Sequence of chain 2.A:
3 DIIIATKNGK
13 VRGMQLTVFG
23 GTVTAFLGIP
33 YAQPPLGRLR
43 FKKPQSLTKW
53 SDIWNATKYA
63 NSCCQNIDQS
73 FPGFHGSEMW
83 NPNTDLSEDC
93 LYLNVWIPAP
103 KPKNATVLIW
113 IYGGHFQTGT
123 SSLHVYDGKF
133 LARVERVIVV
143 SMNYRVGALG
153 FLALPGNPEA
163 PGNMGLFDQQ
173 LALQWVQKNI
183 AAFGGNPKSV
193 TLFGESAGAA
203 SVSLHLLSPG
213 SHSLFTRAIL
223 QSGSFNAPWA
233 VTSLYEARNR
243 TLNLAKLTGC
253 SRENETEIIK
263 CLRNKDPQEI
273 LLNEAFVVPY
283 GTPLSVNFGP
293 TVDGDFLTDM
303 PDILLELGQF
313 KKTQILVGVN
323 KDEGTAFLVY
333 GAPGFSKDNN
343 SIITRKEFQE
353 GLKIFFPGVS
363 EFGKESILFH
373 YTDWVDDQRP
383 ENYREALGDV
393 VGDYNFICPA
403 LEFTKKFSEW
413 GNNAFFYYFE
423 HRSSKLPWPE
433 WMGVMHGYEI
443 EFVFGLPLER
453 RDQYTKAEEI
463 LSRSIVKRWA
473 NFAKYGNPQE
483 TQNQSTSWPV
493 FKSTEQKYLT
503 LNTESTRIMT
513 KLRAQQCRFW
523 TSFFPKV

This small molecule binds to this protein.
Small molecule (SMILES): CC(=O)N[C@H]1[C@H](O[C@H]2[C@H](O)[C@@H](NC(C)=O)CO[C@@H]2CO[C@H]2O[C@@H](C)[C@@H](O)[C@@H](O)[C@@H]2O)O[C@H](CO)[C@@H](O)[C@@H]1O

Binding-site contacts:
Ligand atom O6 contacts residue ASN245 of chain 2.A at 4.4 Å.
Ligand atom O7 contacts residue ASN241 of chain 2.A at 4.3 Å.
Ligand atom C5 contacts residue PHE278 of chain 2.A at 3.9 Å (hydrophobic).
Ligand atom C5 contacts residue ASN245 of chain 2.A at 4.1 Å.
Ligand atom C4 contacts residue PHE278 of chain 2.A at 3.1 Å (hydrophobic).
Ligand atom C6 contacts residue PHE278 of chain 2.A at 4.4 Å (hydrophobic).
Ligand atom O3 contacts residue VAL280 of chain 2.A at 4.1 Å.
Ligand atom C8 contacts residue LYS248 of chain 2.A at 3.7 Å.
Ligand atom C5 contacts residue ASN241 of chain 2.A at 3.8 Å.
Ligand atom O5 contacts residue ASN245 of chain 2.A at 3.3 Å (h-bond).
Ligand atom C7 contacts residue ASN241 of chain 2.A at 3.7 Å.
Ligand atom C6 contacts residue ASN245 of chain 2.A at 3.3 Å.
Ligand atom C2 contacts residue ASN241 of chain 2.A at 2.5 Å.
Ligand atom C3 contacts residue PHE278 of chain 2.A at 3.9 Å (hydrophobic).
Ligand atom O3 contacts residue PRO281 of chain 2.A at 4.3 Å.
Ligand atom O3 contacts residue PHE278 of chain 2.A at 4.2 Å.
Ligand atom O2 contacts residue PRO281 of chain 2.A at 3.7 Å.
Ligand atom O5 contacts residue ASN245 of chain 2.A at 4.1 Å.
Ligand atom C6 contacts residue ASN245 of chain 2.A at 4.2 Å.
Ligand atom C7 contacts residue PRO281 of chain 2.A at 4.4 Å (hydrophobic).
Ligand atom N2 contacts residue ASN241 of chain 2.A at 2.9 Å (h-bond).
Ligand atom C4 contacts residue ASN241 of chain 2.A at 4.3 Å.
Ligand atom C3 contacts residue PRO281 of chain 2.A at 4.2 Å (hydrophobic).
Ligand atom C1 contacts residue ASN241 of chain 2.A at 1.5 Å.
Ligand atom C5 contacts residue PRO281 of chain 2.A at 4.4 Å (hydrophobic).
Ligand atom O5 contacts residue ASN241 of chain 2.A at 2.5 Å (h-bond).
Ligand atom C1 contacts residue ASN245 of chain 2.A at 3.9 Å.
Ligand atom O5 contacts residue PRO281 of chain 2.A at 4.4 Å.
Ligand atom C1 contacts residue ASN245 of chain 2.A at 4.3 Å.
Ligand atom C5 contacts residue ASN245 of chain 2.A at 3.9 Å.
Ligand atom O4 contacts residue PHE278 of chain 2.A at 3.6 Å.
Ligand atom C6 contacts residue LEU249 of chain 2.A at 3.6 Å (hydrophobic).
Ligand atom C3 contacts residue ASN241 of chain 2.A at 3.8 Å.
Ligand atom O7 contacts residue PRO281 of chain 2.A at 3.3 Å.
Ligand atom O3 contacts residue PRO281 of chain 2.A at 3.8 Å.